Sequence of chain 1.B:
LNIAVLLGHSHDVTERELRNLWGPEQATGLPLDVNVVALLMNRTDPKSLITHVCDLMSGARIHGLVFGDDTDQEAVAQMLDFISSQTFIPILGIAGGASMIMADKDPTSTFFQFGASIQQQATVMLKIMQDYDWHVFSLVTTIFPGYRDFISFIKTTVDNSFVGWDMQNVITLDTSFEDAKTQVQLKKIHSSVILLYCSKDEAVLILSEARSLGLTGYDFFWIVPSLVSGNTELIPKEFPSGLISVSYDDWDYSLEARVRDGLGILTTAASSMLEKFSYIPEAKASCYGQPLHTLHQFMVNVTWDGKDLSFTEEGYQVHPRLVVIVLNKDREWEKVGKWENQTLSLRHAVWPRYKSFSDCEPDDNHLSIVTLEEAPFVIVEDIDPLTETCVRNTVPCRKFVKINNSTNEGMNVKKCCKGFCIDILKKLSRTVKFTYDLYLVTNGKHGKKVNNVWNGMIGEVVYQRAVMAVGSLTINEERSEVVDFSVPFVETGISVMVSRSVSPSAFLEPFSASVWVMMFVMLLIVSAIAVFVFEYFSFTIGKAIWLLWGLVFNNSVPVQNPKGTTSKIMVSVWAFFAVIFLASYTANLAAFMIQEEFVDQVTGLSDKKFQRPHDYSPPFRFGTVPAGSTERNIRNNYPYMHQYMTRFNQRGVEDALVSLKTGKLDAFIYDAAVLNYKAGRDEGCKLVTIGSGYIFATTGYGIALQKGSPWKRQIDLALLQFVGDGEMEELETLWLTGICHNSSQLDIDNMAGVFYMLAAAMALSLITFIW

Binding-site contacts:
Ligand atom C5 contacts residue ASN340 of chain 1.B at 3.7 Å.
Ligand atom O3 contacts residue ASN340 of chain 1.B at 3.7 Å.
Ligand atom O5 contacts residue ASN340 of chain 1.B at 2.4 Å (h-bond).
Ligand atom C4 contacts residue ASN340 of chain 1.B at 4.3 Å.
Ligand atom C2 contacts residue ASN340 of chain 1.B at 2.6 Å.
Ligand atom C1 contacts residue ASN340 of chain 1.B at 1.5 Å.
Ligand atom N2 contacts residue ASN340 of chain 1.B at 3.5 Å (h-bond).
Ligand atom C3 contacts residue ASN340 of chain 1.B at 3.8 Å.

The small molecule below binds the protein below.
Small molecule (SMILES): CC(=O)N[C@@H]1[C@@H](O)[C@H](O)[C@@H](CO)O[C@H]1O